Binding-site contacts:
Ligand atom C9 contacts residue THR168 of chain 1.C at 3.8 Å.
Ligand atom N15 contacts residue GLU101 of chain 1.C at 3.9 Å.
Ligand atom C6 contacts residue LYS55 of chain 1.C at 3.6 Å.
Ligand atom C19 contacts residue LEU103 of chain 1.C at 3.2 Å (hydrophobic).
Ligand atom O26 contacts residue ASP169 of chain 1.C at 3.8 Å.
Ligand atom N7 contacts residue GLY35 of chain 1.C at 3.8 Å.
Ligand atom C10 contacts residue GLU101 of chain 1.C at 3.1 Å.
Ligand atom C4 contacts residue VAL40 of chain 1.C at 3.9 Å (hydrophobic).
Ligand atom C21 contacts residue LEU32 of chain 1.C at 3.4 Å (hydrophobic).
Ligand atom C10 contacts residue CYS102 of chain 1.C at 3.8 Å (hydrophobic).
Ligand atom N16 contacts residue LEU103 of chain 1.C at 3.5 Å (h-bond).
Ligand atom N1 contacts residue LEU155 of chain 1.C at 3.5 Å.
Ligand atom C19 contacts residue LEU32 of chain 1.C at 3.9 Å (hydrophobic).
Ligand atom C22 contacts residue ASP104 of chain 1.C at 3.7 Å.
Ligand atom N16 contacts residue LEU32 of chain 1.C at 3.1 Å.
Ligand atom N7 contacts residue ASP169 of chain 1.C at 3.5 Å.
Ligand atom O26 contacts residue LYS55 of chain 1.C at 2.9 Å.
Ligand atom C11 contacts residue ALA53 of chain 1.C at 3.6 Å (hydrophobic).
Ligand atom N15 contacts residue ALA53 of chain 1.C at 3.7 Å.
Ligand atom C5 contacts residue THR168 of chain 1.C at 3.9 Å.
Ligand atom C17 contacts residue LEU32 of chain 1.C at 3.5 Å (hydrophobic).
Ligand atom N7 contacts residue LYS55 of chain 1.C at 3.8 Å.
Ligand atom N16 contacts residue CYS102 of chain 1.C at 3.8 Å.
Ligand atom C10 contacts residue ALA53 of chain 1.C at 3.2 Å (hydrophobic).
Ligand atom C8 contacts residue GLY35 of chain 1.C at 3.5 Å.
Ligand atom C21 contacts residue LEU103 of chain 1.C at 3.5 Å (hydrophobic).
Ligand atom N15 contacts residue LEU103 of chain 1.C at 2.8 Å (h-bond).
Ligand atom C18 contacts residue LEU103 of chain 1.C at 3.1 Å (hydrophobic).
Ligand atom C9 contacts residue ASN153 of chain 1.C at 3.8 Å.
Ligand atom N16 contacts residue ASP104 of chain 1.C at 3.5 Å.
Ligand atom C17 contacts residue LEU103 of chain 1.C at 3.3 Å (hydrophobic).
Ligand atom C14 contacts residue LEU103 of chain 1.C at 3.7 Å (hydrophobic).
Ligand atom C17 contacts residue CYS102 of chain 1.C at 3.5 Å (hydrophobic).
Ligand atom C13 contacts residue LEU155 of chain 1.C at 3.6 Å (hydrophobic).
Ligand atom C10 contacts residue LEU103 of chain 1.C at 3.3 Å (hydrophobic).
Ligand atom C20 contacts residue LEU103 of chain 1.C at 3.3 Å (hydrophobic).
Ligand atom N15 contacts residue CYS102 of chain 1.C at 3.6 Å.
Ligand atom C8 contacts residue LEU34 of chain 1.C at 3.2 Å (hydrophobic).
Ligand atom C21 contacts residue ASP104 of chain 1.C at 3.6 Å.
Ligand atom C22 contacts residue LEU32 of chain 1.C at 3.9 Å (hydrophobic).

Sequence of chain 1.C:
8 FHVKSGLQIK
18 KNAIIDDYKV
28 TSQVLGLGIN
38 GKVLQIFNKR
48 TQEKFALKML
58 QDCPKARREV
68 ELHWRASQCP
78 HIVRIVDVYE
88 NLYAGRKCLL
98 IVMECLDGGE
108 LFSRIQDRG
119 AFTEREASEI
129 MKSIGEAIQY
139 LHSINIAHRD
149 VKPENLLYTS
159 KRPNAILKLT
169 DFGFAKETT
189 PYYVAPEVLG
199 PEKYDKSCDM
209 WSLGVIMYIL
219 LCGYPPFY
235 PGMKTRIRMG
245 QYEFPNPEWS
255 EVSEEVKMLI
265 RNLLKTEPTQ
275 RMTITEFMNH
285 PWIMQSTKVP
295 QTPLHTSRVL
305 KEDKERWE

The protein below binds the small molecule below.
Small molecule (SMILES): O=C1NCCc2[nH]c(-c3ccnc(-c4cnc5ccccc5c4)c3)cc21